Sequence of chain 1.A:
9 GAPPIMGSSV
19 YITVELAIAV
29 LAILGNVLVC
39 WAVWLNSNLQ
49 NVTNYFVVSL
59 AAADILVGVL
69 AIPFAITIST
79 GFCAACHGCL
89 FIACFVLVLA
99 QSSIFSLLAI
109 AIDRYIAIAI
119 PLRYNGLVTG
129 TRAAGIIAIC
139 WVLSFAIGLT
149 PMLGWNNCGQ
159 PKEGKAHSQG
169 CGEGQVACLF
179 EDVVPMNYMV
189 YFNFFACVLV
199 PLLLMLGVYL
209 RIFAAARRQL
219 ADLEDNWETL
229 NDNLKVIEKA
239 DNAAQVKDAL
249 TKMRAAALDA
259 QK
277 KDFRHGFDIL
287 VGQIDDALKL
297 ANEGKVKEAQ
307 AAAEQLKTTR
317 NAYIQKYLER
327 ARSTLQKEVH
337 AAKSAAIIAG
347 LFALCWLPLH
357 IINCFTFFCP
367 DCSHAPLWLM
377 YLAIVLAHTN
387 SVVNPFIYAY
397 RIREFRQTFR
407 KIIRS

Binding-site contacts:
Ligand atom C23 contacts residue PRO354 of chain 1.A at 4.2 Å (hydrophobic).
Ligand atom O1 contacts residue SER369 of chain 1.A at 2.5 Å (h-bond).
Ligand atom C1 contacts residue ALA371 of chain 1.A at 4.4 Å (hydrophobic).
Ligand atom C11 contacts residue LEU375 of chain 1.A at 4.3 Å (hydrophobic).
Ligand atom C11 contacts residue ILE358 of chain 1.A at 4.0 Å (hydrophobic).
Ligand atom C12 contacts residue ILE357 of chain 1.A at 4.2 Å (hydrophobic).
Ligand atom C1 contacts residue PHE361 of chain 1.A at 3.9 Å (hydrophobic).
Ligand atom C2 contacts residue OLA1 of chain 1.T at 4.4 Å.
Ligand atom C9 contacts residue PHE361 of chain 1.A at 4.3 Å (hydrophobic).
Ligand atom C23 contacts residue ILE357 of chain 1.A at 4.3 Å (hydrophobic).
Ligand atom C3 contacts residue CYS368 of chain 1.A at 4.0 Å (hydrophobic).
Ligand atom C19 contacts residue OLA1 of chain 1.T at 3.8 Å.
Ligand atom C3 contacts residue OLA1 of chain 1.T at 4.3 Å.
Ligand atom C27 contacts residue LEU350 of chain 1.A at 4.2 Å (hydrophobic).
Ligand atom C24 contacts residue OLA1 of chain 1.S at 4.2 Å.
Ligand atom C2 contacts residue ALA371 of chain 1.A at 3.9 Å (hydrophobic).
Ligand atom C21 contacts residue OLA1 of chain 1.S at 4.2 Å.
Ligand atom O1 contacts residue CYS368 of chain 1.A at 3.6 Å.
Ligand atom C19 contacts residue LEU375 of chain 1.A at 3.9 Å (hydrophobic).
Ligand atom C23 contacts residue OLA1 of chain 1.S at 3.8 Å.
Ligand atom C20 contacts residue OLA1 of chain 1.S at 4.3 Å.
Ligand atom C18 contacts residue OLA1 of chain 1.T at 3.9 Å.
Ligand atom C24 contacts residue ILE357 of chain 1.A at 4.4 Å (hydrophobic).
Ligand atom C25 contacts residue OLA1 of chain 1.S at 3.6 Å.
Ligand atom C2 contacts residue HIS370 of chain 1.A at 4.3 Å.
Ligand atom C11 contacts residue PHE361 of chain 1.A at 4.3 Å (hydrophobic).
Ligand atom O1 contacts residue OLA1 of chain 1.T at 3.7 Å.
Ligand atom C27 contacts residue LEU353 of chain 1.A at 3.8 Å (hydrophobic).
Ligand atom C18 contacts residue LEU375 of chain 1.A at 4.1 Å (hydrophobic).
Ligand atom C21 contacts residue PRO354 of chain 1.A at 3.7 Å (hydrophobic).
Ligand atom C27 contacts residue PRO354 of chain 1.A at 3.9 Å (hydrophobic).
Ligand atom C27 contacts residue OLA1 of chain 1.S at 4.4 Å.
Ligand atom C26 contacts residue LEU350 of chain 1.A at 4.2 Å (hydrophobic).
Ligand atom C19 contacts residue ALA371 of chain 1.A at 4.3 Å (hydrophobic).
Ligand atom C12 contacts residue ILE358 of chain 1.A at 3.9 Å (hydrophobic).
Ligand atom C3 contacts residue SER369 of chain 1.A at 3.4 Å.
Ligand atom C21 contacts residue ILE357 of chain 1.A at 4.2 Å (hydrophobic).
Ligand atom C4 contacts residue OLA1 of chain 1.T at 4.0 Å.
Ligand atom C2 contacts residue SER369 of chain 1.A at 3.1 Å.
Ligand atom C12 contacts residue PHE361 of chain 1.A at 4.3 Å (hydrophobic).

This protein binds this small molecule.
Small molecule (SMILES): CC(C)CCC[C@@H](C)[C@H]1CC[C@H]2[C@@H]3CC=C4C[C@@H](O)CC[C@]4(C)[C@H]3CC[C@]12C